The protein below binds the small molecule below.
Small molecule (SMILES): OC[C@H]1O[C@H](O)[C@@H](O)[C@@H](O)[C@@H]1O

Binding-site contacts:
Ligand atom C3 contacts residue SER196 of chain 1.A at 3.4 Å.
Ligand atom C1 contacts residue ASN197 of chain 1.A at 4.3 Å.
Ligand atom C2 contacts residue SER196 of chain 1.A at 2.6 Å.
Ligand atom C4 contacts residue SER196 of chain 1.A at 3.8 Å.
Ligand atom O4 contacts residue ASN197 of chain 1.A at 4.2 Å.
Ligand atom C6 contacts residue SER196 of chain 1.A at 4.3 Å.
Ligand atom C1 contacts residue SER196 of chain 1.A at 1.4 Å.
Ligand atom O2 contacts residue SER196 of chain 1.A at 3.8 Å.
Ligand atom O5 contacts residue SER196 of chain 1.A at 2.4 Å (h-bond).
Ligand atom O6 contacts residue SER196 of chain 1.A at 4.3 Å.
Ligand atom C5 contacts residue ASN197 of chain 1.A at 4.3 Å.
Ligand atom C5 contacts residue SER196 of chain 1.A at 3.0 Å.

Sequence of chain 1.A:
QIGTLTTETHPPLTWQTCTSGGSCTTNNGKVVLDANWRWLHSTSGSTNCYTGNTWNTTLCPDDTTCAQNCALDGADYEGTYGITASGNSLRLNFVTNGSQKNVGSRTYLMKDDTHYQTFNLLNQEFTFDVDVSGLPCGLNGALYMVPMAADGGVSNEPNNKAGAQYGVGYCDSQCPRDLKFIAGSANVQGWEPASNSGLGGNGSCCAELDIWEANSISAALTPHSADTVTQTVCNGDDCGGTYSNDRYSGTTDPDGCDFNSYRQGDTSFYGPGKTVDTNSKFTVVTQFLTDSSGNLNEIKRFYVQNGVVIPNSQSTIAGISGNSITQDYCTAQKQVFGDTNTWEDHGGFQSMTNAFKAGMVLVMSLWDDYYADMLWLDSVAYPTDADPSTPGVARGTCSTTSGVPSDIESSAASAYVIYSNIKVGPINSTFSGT